Sequence of chain 1.L:
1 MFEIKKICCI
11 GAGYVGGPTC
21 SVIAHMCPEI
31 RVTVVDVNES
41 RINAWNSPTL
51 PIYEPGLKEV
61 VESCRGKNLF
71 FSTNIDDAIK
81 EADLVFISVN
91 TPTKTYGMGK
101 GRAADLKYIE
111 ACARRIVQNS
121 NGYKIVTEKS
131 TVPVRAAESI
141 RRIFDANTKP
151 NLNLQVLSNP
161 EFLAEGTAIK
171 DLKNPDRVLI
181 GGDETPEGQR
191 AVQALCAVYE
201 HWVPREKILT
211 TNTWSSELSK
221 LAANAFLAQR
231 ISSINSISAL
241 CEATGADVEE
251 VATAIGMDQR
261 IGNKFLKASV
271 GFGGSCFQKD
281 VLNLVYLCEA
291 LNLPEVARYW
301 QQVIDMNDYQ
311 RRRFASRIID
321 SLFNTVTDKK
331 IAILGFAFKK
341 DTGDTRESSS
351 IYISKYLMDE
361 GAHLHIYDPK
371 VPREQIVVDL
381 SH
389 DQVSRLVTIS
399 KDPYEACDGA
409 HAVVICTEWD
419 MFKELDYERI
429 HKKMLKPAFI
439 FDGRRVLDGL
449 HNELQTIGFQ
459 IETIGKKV

This small molecule binds to this protein.
Small molecule (SMILES): O=c1ccn([C@@H]2O[C@H](CO[P](=O)(O)O[P](=O)(O)O[C@H]3O[C@H](CO)[C@@H](O)[C@H](O)[C@H]3O)[C@@H](O)[C@H]2O)c(=O)[nH]1

Sequence of chain 1.K:
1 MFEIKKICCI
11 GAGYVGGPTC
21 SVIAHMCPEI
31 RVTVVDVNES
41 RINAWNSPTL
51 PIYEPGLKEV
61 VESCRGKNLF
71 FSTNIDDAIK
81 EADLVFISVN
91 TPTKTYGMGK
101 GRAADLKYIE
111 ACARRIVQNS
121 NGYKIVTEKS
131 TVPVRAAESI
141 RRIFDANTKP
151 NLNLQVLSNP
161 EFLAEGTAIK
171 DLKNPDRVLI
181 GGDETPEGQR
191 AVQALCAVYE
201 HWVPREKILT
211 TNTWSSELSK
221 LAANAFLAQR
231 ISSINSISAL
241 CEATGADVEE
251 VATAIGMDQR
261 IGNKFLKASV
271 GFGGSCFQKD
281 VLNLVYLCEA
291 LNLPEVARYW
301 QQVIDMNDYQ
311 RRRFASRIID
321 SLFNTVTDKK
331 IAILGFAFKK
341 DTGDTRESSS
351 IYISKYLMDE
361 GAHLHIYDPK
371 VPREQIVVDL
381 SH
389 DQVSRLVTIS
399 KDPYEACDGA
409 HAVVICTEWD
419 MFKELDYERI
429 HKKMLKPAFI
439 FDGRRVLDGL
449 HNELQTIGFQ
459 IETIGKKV

Binding-site contacts:
Ligand atom C1' contacts residue PHE277 of chain 1.K at 3.6 Å (hydrophobic).
Ligand atom O3A contacts residue PHE338 of chain 1.K at 3.6 Å.
Ligand atom C2' contacts residue ARG260 of chain 1.L at 3.6 Å.
Ligand atom C6' contacts residue CYS276 of chain 1.K at 3.4 Å (hydrophobic).
Ligand atom O2B contacts residue GLU165 of chain 1.K at 3.1 Å (salt-bridge).
Ligand atom N3 contacts residue LYS267 of chain 1.K at 3.0 Å (salt-bridge).
Ligand atom O2' contacts residue ALA164 of chain 1.K at 3.5 Å.
Ligand atom O3C contacts residue GLY273 of chain 1.K at 3.0 Å (h-bond).
Ligand atom O3A contacts residue LYS339 of chain 1.K at 3.5 Å.
Ligand atom N1 contacts residue ILE231 of chain 1.K at 3.7 Å.
Ligand atom O3B contacts residue ALA164 of chain 1.K at 3.3 Å.
Ligand atom O4C contacts residue ILE231 of chain 1.K at 3.5 Å.
Ligand atom O1A contacts residue PHE265 of chain 1.K at 3.4 Å.
Ligand atom O2B contacts residue PHE338 of chain 1.K at 3.6 Å.
Ligand atom O2' contacts residue ARG260 of chain 1.L at 2.4 Å (salt-bridge).
Ligand atom O3' contacts residue ARG260 of chain 1.L at 3.0 Å (salt-bridge).
Ligand atom O4' contacts residue GLU161 of chain 1.K at 3.3 Å (salt-bridge).
Ligand atom O2 contacts residue SER269 of chain 1.K at 2.8 Å (h-bond).
Ligand atom O6' contacts residue CYS276 of chain 1.K at 2.9 Å.
Ligand atom O3' contacts residue PHE162 of chain 1.K at 3.0 Å (h-bond).
Ligand atom O2C contacts residue ARG442 of chain 1.K at 3.0 Å (salt-bridge).
Ligand atom C5' contacts residue LEU163 of chain 1.K at 3.6 Å (hydrophobic).
Ligand atom O6' contacts residue THR131 of chain 1.K at 3.6 Å.
Ligand atom C4C contacts residue GLY273 of chain 1.K at 3.6 Å.
Ligand atom C6' contacts residue THR131 of chain 1.K at 3.2 Å.
Ligand atom O4 contacts residue LYS267 of chain 1.K at 3.1 Å (salt-bridge).
Ligand atom O4' contacts residue LYS220 of chain 1.K at 3.2 Å (salt-bridge).
Ligand atom C3C contacts residue PHE338 of chain 1.K at 3.6 Å (hydrophobic).
Ligand atom O2C contacts residue PHE338 of chain 1.K at 3.5 Å (h-bond).
Ligand atom O3C contacts residue PHE338 of chain 1.K at 2.7 Å (h-bond).
Ligand atom C5C contacts residue PHE277 of chain 1.K at 3.6 Å (hydrophobic).
Ligand atom O4C contacts residue PHE272 of chain 1.K at 3.4 Å.
Ligand atom O4 contacts residue PHE265 of chain 1.K at 3.3 Å.
Ligand atom O4' contacts residue PHE162 of chain 1.K at 3.3 Å (h-bond).
Ligand atom O5' contacts residue PHE277 of chain 1.K at 3.5 Å.
Ligand atom O2A contacts residue LYS339 of chain 1.K at 2.6 Å (salt-bridge).
Ligand atom O1A contacts residue PHE277 of chain 1.K at 3.6 Å.
Ligand atom C3' contacts residue PHE162 of chain 1.K at 3.2 Å (hydrophobic).
Ligand atom O4 contacts residue LEU266 of chain 1.K at 3.6 Å.
Ligand atom O4' contacts residue LEU163 of chain 1.K at 3.1 Å (h-bond).